Sequence of chain 12.C:
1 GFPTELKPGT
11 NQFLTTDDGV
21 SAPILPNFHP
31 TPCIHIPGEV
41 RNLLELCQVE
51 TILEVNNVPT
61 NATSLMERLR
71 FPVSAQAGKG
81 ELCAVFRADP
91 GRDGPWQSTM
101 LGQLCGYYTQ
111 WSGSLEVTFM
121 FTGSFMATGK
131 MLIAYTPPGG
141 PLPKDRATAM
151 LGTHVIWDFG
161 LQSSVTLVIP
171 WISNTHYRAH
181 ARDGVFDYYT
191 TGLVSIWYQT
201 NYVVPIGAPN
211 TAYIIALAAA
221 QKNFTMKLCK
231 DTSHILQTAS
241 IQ

Sequence of chain 11.C:
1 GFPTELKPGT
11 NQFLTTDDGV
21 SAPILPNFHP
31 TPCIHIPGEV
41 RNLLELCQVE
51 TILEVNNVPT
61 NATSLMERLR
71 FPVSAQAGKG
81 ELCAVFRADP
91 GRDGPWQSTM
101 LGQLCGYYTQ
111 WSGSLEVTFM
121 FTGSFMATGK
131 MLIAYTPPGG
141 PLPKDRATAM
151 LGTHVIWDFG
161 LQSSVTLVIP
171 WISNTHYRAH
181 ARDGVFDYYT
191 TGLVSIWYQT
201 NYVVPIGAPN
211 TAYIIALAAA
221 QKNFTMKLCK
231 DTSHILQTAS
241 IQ

This small molecule binds to this protein.
Small molecule (SMILES): CCO/N=C/c1ccc(OCC[C@@H](C)CCN2CCN(c3ccnc(N)c3)C2=O)cc1

Binding-site contacts:
Ligand atom CAN contacts residue PHE135 of chain 11.A at 3.4 Å (hydrophobic).
Ligand atom CAF contacts residue GLN202 of chain 11.A at 3.5 Å.
Ligand atom CAF contacts residue ASN228 of chain 11.A at 3.8 Å.
Ligand atom CAG contacts residue GLN202 of chain 11.A at 3.5 Å.
Ligand atom CAA contacts residue VAL179 of chain 11.A at 3.1 Å (hydrophobic).
Ligand atom CAA contacts residue PRO177 of chain 11.A at 3.5 Å (hydrophobic).
Ligand atom NBE contacts residue TRP203 of chain 11.A at 3.8 Å.
Ligand atom CAI contacts residue PHE155 of chain 11.A at 3.1 Å (hydrophobic).
Ligand atom CAQ contacts residue ILE113 of chain 11.A at 3.9 Å (hydrophobic).
Ligand atom OAV contacts residue VAL190 of chain 11.A at 3.9 Å.
Ligand atom CAS contacts residue ASN228 of chain 11.A at 3.8 Å.
Ligand atom CAL contacts residue THR114 of chain 11.A at 3.8 Å.
Ligand atom CAJ contacts residue PHE135 of chain 11.A at 3.1 Å (hydrophobic).
Ligand atom CAM contacts residue PHE155 of chain 11.A at 3.8 Å (hydrophobic).
Ligand atom OAW contacts residue ILE111 of chain 11.A at 3.2 Å.
Ligand atom CAH contacts residue PHE135 of chain 11.A at 3.4 Å (hydrophobic).
Ligand atom NAT contacts residue PHE155 of chain 11.A at 3.6 Å.
Ligand atom CAH contacts residue VAL192 of chain 11.A at 3.5 Å (hydrophobic).
Ligand atom CAA contacts residue SER178 of chain 11.A at 3.5 Å.
Ligand atom CAM contacts residue PRO177 of chain 11.A at 3.6 Å (hydrophobic).
Ligand atom CAS contacts residue TYR201 of chain 11.A at 3.7 Å (hydrophobic).
Ligand atom CAB contacts residue PHE135 of chain 11.A at 3.8 Å (hydrophobic).
Ligand atom CBB contacts residue ASN228 of chain 11.A at 3.7 Å.
Ligand atom OAD contacts residue ASP112 of chain 11.A at 3.4 Å.
Ligand atom CAK contacts residue PHE155 of chain 11.A at 2.9 Å (hydrophobic).
Ligand atom CAE contacts residue PHE137 of chain 11.A at 3.9 Å (hydrophobic).
Ligand atom OAW contacts residue MET195 of chain 11.A at 3.5 Å.
Ligand atom NAC contacts residue THR114 of chain 11.A at 3.1 Å (h-bond).
Ligand atom CAB contacts residue PHE131 of chain 11.A at 3.8 Å (hydrophobic).
Ligand atom CAR contacts residue TYR201 of chain 11.A at 3.2 Å (hydrophobic).
Ligand atom CAR contacts residue ASN228 of chain 11.A at 3.7 Å.
Ligand atom CAF contacts residue TRP203 of chain 11.A at 3.7 Å (hydrophobic).
Ligand atom CBA contacts residue ILE111 of chain 11.A at 3.7 Å (hydrophobic).
Ligand atom CAA contacts residue TYR153 of chain 11.A at 3.9 Å (hydrophobic).
Ligand atom CAG contacts residue ASN228 of chain 11.A at 3.3 Å.
Ligand atom OAD contacts residue ILE113 of chain 11.A at 3.1 Å (h-bond).
Ligand atom CAZ contacts residue VAL192 of chain 11.A at 3.6 Å (hydrophobic).
Ligand atom CAJ contacts residue VAL192 of chain 11.A at 3.7 Å (hydrophobic).
Ligand atom CAY contacts residue THR114 of chain 11.A at 3.8 Å.
Ligand atom NAC contacts residue ALA275 of chain 11.A at 3.5 Å.

Sequence of chain 11.A:
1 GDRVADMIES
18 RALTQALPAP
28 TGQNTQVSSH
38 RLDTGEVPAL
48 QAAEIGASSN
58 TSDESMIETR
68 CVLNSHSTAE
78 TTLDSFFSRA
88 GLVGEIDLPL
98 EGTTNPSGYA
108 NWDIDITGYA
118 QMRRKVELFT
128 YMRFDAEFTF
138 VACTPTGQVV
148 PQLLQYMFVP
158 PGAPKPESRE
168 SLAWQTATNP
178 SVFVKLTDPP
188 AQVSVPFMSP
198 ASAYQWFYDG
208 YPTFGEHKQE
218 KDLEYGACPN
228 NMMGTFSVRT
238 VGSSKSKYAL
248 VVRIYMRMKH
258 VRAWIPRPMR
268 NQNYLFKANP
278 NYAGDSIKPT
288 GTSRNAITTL